A protein and the small-molecule ligand that binds it are described below.
Small molecule (SMILES): Cc1cccc(O)c1

Binding-site contacts:
Ligand atom O1 contacts residue GLU21 of chain 2.D at 4.2 Å.
Ligand atom O1 contacts residue GLY20 of chain 2.D at 3.8 Å.
Ligand atom O1 contacts residue ASP28 of chain 2.B at 4.0 Å.
Ligand atom C6 contacts residue GLU21 of chain 2.D at 3.0 Å.
Ligand atom O1 contacts residue THR27 of chain 2.B at 3.4 Å.
Ligand atom C3 contacts residue ASP28 of chain 2.B at 3.1 Å.
Ligand atom C4 contacts residue ASP28 of chain 2.B at 3.1 Å.
Ligand atom C2 contacts residue THR27 of chain 2.B at 3.7 Å.
Ligand atom C5 contacts residue GLU21 of chain 2.D at 3.6 Å.
Ligand atom C2 contacts residue TYR26 of chain 2.B at 3.8 Å (hydrophobic).
Ligand atom C1 contacts residue GLY20 of chain 2.D at 4.2 Å.
Ligand atom C7 contacts residue VAL3 of chain 2.A at 3.1 Å (hydrophobic).
Ligand atom C1 contacts residue THR27 of chain 2.B at 4.0 Å.
Ligand atom O1 contacts residue TYR26 of chain 2.B at 3.3 Å (h-bond).
Ligand atom C1 contacts residue GLU21 of chain 2.D at 4.0 Å.
Ligand atom C6 contacts residue GLY20 of chain 2.D at 3.7 Å.
Ligand atom C2 contacts residue ASP28 of chain 2.B at 3.5 Å.
Ligand atom C1 contacts residue ASP28 of chain 2.B at 3.8 Å.
Ligand atom C7 contacts residue ASP28 of chain 2.B at 3.1 Å.
Ligand atom C5 contacts residue ASP28 of chain 2.B at 3.7 Å.
Ligand atom C1 contacts residue TYR26 of chain 2.B at 4.0 Å (hydrophobic).
Ligand atom C6 contacts residue ASP28 of chain 2.B at 4.3 Å.
Ligand atom C3 contacts residue VAL3 of chain 2.A at 4.4 Å (hydrophobic).
Ligand atom O1 contacts residue GLY23 of chain 2.D at 3.6 Å.

Sequence of chain 2.B:
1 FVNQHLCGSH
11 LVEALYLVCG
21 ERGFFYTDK

Sequence of chain 2.A:
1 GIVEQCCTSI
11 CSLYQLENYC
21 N

Sequence of chain 2.D:
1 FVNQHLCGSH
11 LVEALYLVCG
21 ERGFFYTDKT